Sequence of chain 1.A:
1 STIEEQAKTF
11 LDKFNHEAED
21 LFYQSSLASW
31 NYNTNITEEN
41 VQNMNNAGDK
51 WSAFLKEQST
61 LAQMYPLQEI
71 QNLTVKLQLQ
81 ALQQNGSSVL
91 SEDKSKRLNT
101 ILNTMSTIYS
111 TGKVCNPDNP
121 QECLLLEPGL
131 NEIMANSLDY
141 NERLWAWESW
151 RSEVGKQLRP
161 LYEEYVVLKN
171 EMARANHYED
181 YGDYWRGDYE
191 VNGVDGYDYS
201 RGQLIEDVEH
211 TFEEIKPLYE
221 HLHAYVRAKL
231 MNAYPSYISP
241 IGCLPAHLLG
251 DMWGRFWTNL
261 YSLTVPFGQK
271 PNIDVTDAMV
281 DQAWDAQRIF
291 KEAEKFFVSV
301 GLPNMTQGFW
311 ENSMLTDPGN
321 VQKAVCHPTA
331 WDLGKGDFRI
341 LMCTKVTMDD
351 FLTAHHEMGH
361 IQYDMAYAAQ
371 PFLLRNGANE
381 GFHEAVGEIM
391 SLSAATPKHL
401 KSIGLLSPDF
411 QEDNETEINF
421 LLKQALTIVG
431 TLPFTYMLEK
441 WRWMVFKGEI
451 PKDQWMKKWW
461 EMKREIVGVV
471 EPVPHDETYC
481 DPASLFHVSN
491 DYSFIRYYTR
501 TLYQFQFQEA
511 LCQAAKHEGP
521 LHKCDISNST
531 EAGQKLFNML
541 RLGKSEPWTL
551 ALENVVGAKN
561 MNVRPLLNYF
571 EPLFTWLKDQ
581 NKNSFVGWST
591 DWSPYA

This protein binds this small molecule.
Small molecule (SMILES): CC(=O)N[C@H]1[C@H](O[C@H]2[C@H](O)[C@@H](NC(C)=O)CO[C@@H]2CO)O[C@H](CO)[C@@H](O[C@@H]2O[C@H](CO)[C@@H](O)[C@H](O)[C@@H]2O)[C@@H]1O

Sequence of chain 1.B:
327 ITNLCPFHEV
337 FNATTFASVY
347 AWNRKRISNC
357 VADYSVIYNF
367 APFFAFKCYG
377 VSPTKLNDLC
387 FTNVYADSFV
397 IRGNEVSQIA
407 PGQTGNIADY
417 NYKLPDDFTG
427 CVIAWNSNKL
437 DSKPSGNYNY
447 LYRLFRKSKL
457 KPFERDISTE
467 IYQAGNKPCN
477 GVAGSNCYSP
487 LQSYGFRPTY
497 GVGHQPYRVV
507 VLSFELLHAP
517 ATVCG

Binding-site contacts:
Ligand atom C1 contacts residue ASN72 of chain 1.A at 1.4 Å.
Ligand atom C1 contacts residue LYS8 of chain 1.A at 4.3 Å.
Ligand atom C6 contacts residue LYS8 of chain 1.A at 4.4 Å.
Ligand atom O7 contacts residue ASN72 of chain 1.A at 3.7 Å.
Ligand atom C4 contacts residue ASN72 of chain 1.A at 4.3 Å.
Ligand atom C3 contacts residue ASN72 of chain 1.A at 3.8 Å.
Ligand atom O5 contacts residue LYS8 of chain 1.A at 3.5 Å (salt-bridge).
Ligand atom C5 contacts residue ASN72 of chain 1.A at 3.6 Å.
Ligand atom O6 contacts residue LYS8 of chain 1.A at 4.0 Å.
Ligand atom C6 contacts residue THR410 of chain 1.B at 4.2 Å.
Ligand atom O5 contacts residue ASN72 of chain 1.A at 2.3 Å (h-bond).
Ligand atom C7 contacts residue ASN72 of chain 1.A at 3.5 Å.
Ligand atom N2 contacts residue ASN72 of chain 1.A at 3.0 Å (h-bond).
Ligand atom C2 contacts residue ASN72 of chain 1.A at 2.5 Å.